This small molecule binds to this protein.
Small molecule (SMILES): CC(=O)N[C@@H]1[C@@H](O)[C@H](O)[C@@H](CO)O[C@H]1O

Binding-site contacts:
Ligand atom O7 contacts residue MET240 of chain 1.D at 4.3 Å.
Ligand atom O5 contacts residue THR255 of chain 1.D at 3.6 Å.
Ligand atom C3 contacts residue ASN253 of chain 1.D at 3.8 Å.
Ligand atom N2 contacts residue ASN253 of chain 1.D at 2.9 Å (h-bond).
Ligand atom C5 contacts residue ASN253 of chain 1.D at 3.6 Å.
Ligand atom C2 contacts residue ASN253 of chain 1.D at 2.5 Å.
Ligand atom O5 contacts residue ASN253 of chain 1.D at 2.3 Å (h-bond).
Ligand atom O6 contacts residue THR255 of chain 1.D at 3.8 Å.
Ligand atom C1 contacts residue THR255 of chain 1.D at 3.7 Å.
Ligand atom C7 contacts residue MET240 of chain 1.D at 3.9 Å (hydrophobic).
Ligand atom C6 contacts residue THR255 of chain 1.D at 4.5 Å.
Ligand atom N2 contacts residue MET240 of chain 1.D at 4.4 Å.
Ligand atom C5 contacts residue THR255 of chain 1.D at 3.9 Å.
Ligand atom C1 contacts residue ASN253 of chain 1.D at 1.4 Å.
Ligand atom C8 contacts residue MET240 of chain 1.D at 3.6 Å (hydrophobic).
Ligand atom C8 contacts residue THR239 of chain 1.D at 4.2 Å.
Ligand atom C4 contacts residue ASN253 of chain 1.D at 4.2 Å.
Ligand atom C7 contacts residue ASN253 of chain 1.D at 4.0 Å.

Sequence of chain 1.D:
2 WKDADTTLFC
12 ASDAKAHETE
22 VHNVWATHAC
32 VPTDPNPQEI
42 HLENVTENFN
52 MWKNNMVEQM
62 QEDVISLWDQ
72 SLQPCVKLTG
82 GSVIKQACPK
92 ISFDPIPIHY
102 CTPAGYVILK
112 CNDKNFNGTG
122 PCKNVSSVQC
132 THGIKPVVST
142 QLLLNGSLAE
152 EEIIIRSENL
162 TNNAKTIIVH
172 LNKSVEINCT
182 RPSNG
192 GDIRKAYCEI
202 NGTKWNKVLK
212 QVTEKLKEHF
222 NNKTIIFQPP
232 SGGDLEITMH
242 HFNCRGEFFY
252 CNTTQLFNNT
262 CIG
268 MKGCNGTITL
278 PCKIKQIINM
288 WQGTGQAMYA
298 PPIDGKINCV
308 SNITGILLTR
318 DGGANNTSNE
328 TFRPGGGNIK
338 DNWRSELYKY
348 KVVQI